Sequence of chain 1.A:
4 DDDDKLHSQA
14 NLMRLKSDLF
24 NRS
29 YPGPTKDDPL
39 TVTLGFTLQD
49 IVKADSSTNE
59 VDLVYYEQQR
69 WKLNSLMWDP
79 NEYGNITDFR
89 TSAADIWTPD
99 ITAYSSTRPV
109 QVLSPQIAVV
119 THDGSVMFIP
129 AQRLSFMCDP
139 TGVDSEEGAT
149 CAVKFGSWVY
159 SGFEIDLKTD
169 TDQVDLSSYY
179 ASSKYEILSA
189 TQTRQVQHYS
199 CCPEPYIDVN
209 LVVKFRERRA

The protein below binds the small molecule below.
Small molecule (SMILES): COc1ccc2c3c1O[C@H]1C[C@@H](O)C=C[C@@]31CCN(C)C2

Sequence of chain 1.E:
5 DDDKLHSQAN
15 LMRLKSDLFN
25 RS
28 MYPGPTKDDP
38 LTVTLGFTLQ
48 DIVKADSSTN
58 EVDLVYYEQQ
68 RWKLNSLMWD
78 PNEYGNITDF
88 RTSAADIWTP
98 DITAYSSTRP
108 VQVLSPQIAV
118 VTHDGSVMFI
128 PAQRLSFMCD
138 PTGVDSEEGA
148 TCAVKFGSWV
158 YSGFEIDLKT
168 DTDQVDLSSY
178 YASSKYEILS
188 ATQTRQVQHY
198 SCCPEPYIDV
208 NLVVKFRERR

Binding-site contacts:
Ligand atom C16 contacts residue TYR197 of chain 1.E at 3.0 Å (hydrophobic).
Ligand atom C8 contacts residue SER155 of chain 1.E at 4.1 Å.
Ligand atom C41 contacts residue TYR197 of chain 1.E at 4.2 Å (hydrophobic).
Ligand atom C13 contacts residue TYR197 of chain 1.E at 3.9 Å (hydrophobic).
Ligand atom O18 contacts residue TYR197 of chain 1.E at 2.8 Å.
Ligand atom C6 contacts residue TYR204 of chain 1.E at 3.8 Å (hydrophobic).
Ligand atom C7 contacts residue SER155 of chain 1.E at 4.0 Å.
Ligand atom C15 contacts residue TRP156 of chain 1.E at 4.3 Å (hydrophobic).
Ligand atom C3 contacts residue SER176 of chain 1.A at 4.4 Å.
Ligand atom O17 contacts residue TYR197 of chain 1.E at 3.5 Å.
Ligand atom C19 contacts residue TRP156 of chain 1.E at 3.5 Å (hydrophobic).
Ligand atom O17 contacts residue TYR204 of chain 1.E at 3.1 Å.
Ligand atom N10 contacts residue TRP156 of chain 1.E at 4.2 Å.
Ligand atom C9 contacts residue TRP156 of chain 1.E at 3.7 Å (hydrophobic).
Ligand atom N10 contacts residue ILE127 of chain 1.A at 4.4 Å.
Ligand atom C3 contacts residue TYR197 of chain 1.E at 3.9 Å (hydrophobic).
Ligand atom C1 contacts residue TYR64 of chain 1.A at 4.0 Å (hydrophobic).
Ligand atom C7 contacts residue TYR204 of chain 1.E at 4.4 Å (hydrophobic).
Ligand atom C16 contacts residue TYR204 of chain 1.E at 3.3 Å (hydrophobic).
Ligand atom C7 contacts residue TYR102 of chain 1.E at 3.6 Å (hydrophobic).
Ligand atom C2 contacts residue TYR64 of chain 1.A at 4.2 Å (hydrophobic).
Ligand atom C8 contacts residue TRP156 of chain 1.E at 3.8 Å (hydrophobic).
Ligand atom C11 contacts residue TYR64 of chain 1.A at 4.5 Å (hydrophobic).
Ligand atom C8 contacts residue TYR102 of chain 1.E at 4.0 Å (hydrophobic).
Ligand atom C19 contacts residue ILE127 of chain 1.A at 3.8 Å (hydrophobic).
Ligand atom C11 contacts residue ILE127 of chain 1.A at 4.0 Å (hydrophobic).
Ligand atom C2 contacts residue SER176 of chain 1.A at 4.0 Å.
Ligand atom O5 contacts residue TYR197 of chain 1.E at 3.0 Å.
Ligand atom C4 contacts residue TYR197 of chain 1.E at 4.1 Å (hydrophobic).
Ligand atom C16 contacts residue TYR102 of chain 1.E at 4.3 Å (hydrophobic).
Ligand atom C6 contacts residue TYR197 of chain 1.E at 4.2 Å (hydrophobic).